A protein and the small-molecule ligand that binds it are described below.
Small molecule (SMILES): C[N+](C)(C)CCS

Sequence of chain 1.A:
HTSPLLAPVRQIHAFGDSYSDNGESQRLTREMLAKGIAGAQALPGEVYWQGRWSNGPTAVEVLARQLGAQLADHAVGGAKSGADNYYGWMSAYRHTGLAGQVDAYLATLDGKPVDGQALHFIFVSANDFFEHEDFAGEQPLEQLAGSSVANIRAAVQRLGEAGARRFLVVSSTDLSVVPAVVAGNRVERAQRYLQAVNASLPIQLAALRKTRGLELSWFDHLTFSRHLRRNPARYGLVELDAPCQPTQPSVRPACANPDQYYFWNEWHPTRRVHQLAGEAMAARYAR

Binding-site contacts:
Ligand atom C3 contacts residue TRP267 of chain 1.A at 3.6 Å (hydrophobic).
Ligand atom C2 contacts residue TRP267 of chain 1.A at 4.2 Å (hydrophobic).
Ligand atom C5 contacts residue ACT1 of chain 1.C at 3.6 Å.
Ligand atom C4 contacts residue TRP53 of chain 1.A at 4.0 Å (hydrophobic).
Ligand atom C5 contacts residue TYR87 of chain 1.A at 3.8 Å (hydrophobic).
Ligand atom N1 contacts residue ASN127 of chain 1.A at 4.3 Å.
Ligand atom C3 contacts residue PHE130 of chain 1.A at 3.6 Å (hydrophobic).
Ligand atom C5 contacts residue GLY78 of chain 1.A at 4.2 Å.
Ligand atom C4 contacts residue ACT1 of chain 1.C at 3.8 Å.
Ligand atom C4 contacts residue HIS268 of chain 1.A at 4.0 Å.
Ligand atom N1 contacts residue ACT1 of chain 1.C at 3.8 Å.
Ligand atom C4 contacts residue TYR87 of chain 1.A at 3.7 Å (hydrophobic).
Ligand atom SD contacts residue TYR86 of chain 1.A at 3.5 Å (h-bond).
Ligand atom C3 contacts residue ACT1 of chain 1.C at 3.3 Å.
Ligand atom C1 contacts residue TYR87 of chain 1.A at 3.9 Å (hydrophobic).
Ligand atom C2 contacts residue TYR86 of chain 1.A at 3.7 Å (hydrophobic).
Ligand atom N1 contacts residue TYR87 of chain 1.A at 4.1 Å.
Ligand atom C3 contacts residue ASN127 of chain 1.A at 3.8 Å.
Ligand atom C1 contacts residue TRP267 of chain 1.A at 3.5 Å (hydrophobic).
Ligand atom SD contacts residue GLN248 of chain 1.A at 4.4 Å.
Ligand atom C5 contacts residue TYR86 of chain 1.A at 3.8 Å (hydrophobic).
Ligand atom C5 contacts residue ASN127 of chain 1.A at 3.6 Å.
Ligand atom C1 contacts residue TYR86 of chain 1.A at 4.4 Å (hydrophobic).
Ligand atom C4 contacts residue TRP267 of chain 1.A at 4.2 Å (hydrophobic).
Ligand atom C2 contacts residue TYR87 of chain 1.A at 4.2 Å (hydrophobic).
Ligand atom SD contacts residue TRP267 of chain 1.A at 3.9 Å.